Binding-site contacts:
Ligand atom C2 contacts residue LYS96 of chain 1.A at 4.4 Å.
Ligand atom C8 contacts residue ARG14 of chain 1.A at 3.4 Å.
Ligand atom C9 contacts residue ARG14 of chain 1.A at 3.5 Å.
Ligand atom C21 contacts residue THR89 of chain 1.A at 4.0 Å.
Ligand atom C2 contacts residue ASN93 of chain 1.A at 3.3 Å.
Ligand atom C21 contacts residue LYS96 of chain 1.A at 4.4 Å.
Ligand atom C7 contacts residue ARG14 of chain 1.A at 3.8 Å.
Ligand atom C6A contacts residue ARG14 of chain 1.A at 4.3 Å.
Ligand atom C21 contacts residue HIS15 of chain 1.A at 3.1 Å.
Ligand atom C9 contacts residue HIS15 of chain 1.A at 3.6 Å.
Ligand atom N10 contacts residue HIS15 of chain 1.A at 3.5 Å (h-bond).
Ligand atom C21 contacts residue ASN93 of chain 1.A at 2.6 Å.
Ligand atom C21 contacts residue VAL92 of chain 1.A at 3.8 Å (hydrophobic).
Ligand atom N10 contacts residue ARG14 of chain 1.A at 4.0 Å.
Ligand atom PT contacts residue HIS15 of chain 1.A at 2.4 Å.
Ligand atom N1 contacts residue ASN93 of chain 1.A at 3.8 Å.
Ligand atom C10 contacts residue ARG14 of chain 1.A at 4.4 Å.

Sequence of chain 1.A:
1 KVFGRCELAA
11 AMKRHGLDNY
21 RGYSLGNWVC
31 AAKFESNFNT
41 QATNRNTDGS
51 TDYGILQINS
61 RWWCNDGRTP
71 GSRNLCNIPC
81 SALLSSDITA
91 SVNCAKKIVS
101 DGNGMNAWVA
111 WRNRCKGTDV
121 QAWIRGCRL

A small-molecule ligand and the protein it binds are described below.
Small molecule (SMILES): CC1=CCc2ccc3ccc(C)[n+]4c3c2N1[Pt]41(C)(N)[C]=[C]1